Sequence of chain 1.A:
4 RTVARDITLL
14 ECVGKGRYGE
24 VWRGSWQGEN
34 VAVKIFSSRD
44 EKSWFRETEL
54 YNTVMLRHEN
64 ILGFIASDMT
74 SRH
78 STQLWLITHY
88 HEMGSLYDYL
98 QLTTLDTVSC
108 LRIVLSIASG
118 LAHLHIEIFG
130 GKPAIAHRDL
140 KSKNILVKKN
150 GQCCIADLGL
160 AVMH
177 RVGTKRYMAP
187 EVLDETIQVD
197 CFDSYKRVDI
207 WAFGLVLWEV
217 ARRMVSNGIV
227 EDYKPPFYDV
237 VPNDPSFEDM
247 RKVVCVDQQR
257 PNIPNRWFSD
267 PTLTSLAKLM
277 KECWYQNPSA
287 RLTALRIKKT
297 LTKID

A protein and the small-molecule ligand that binds it are described below.
Small molecule (SMILES): COc1cc(-c2cncc(-c3ccc(C4CCN(C)CC4)cc3)c2C)cc(OC)c1OC

Binding-site contacts:
Ligand atom C09 contacts residue LU81 of chain 1.J at 3.5 Å.
Ligand atom C26 contacts residue ARG8 of chain 1.A at 3.8 Å.
Ligand atom C07 contacts residue VAL6 of chain 1.A at 3.3 Å (hydrophobic).
Ligand atom C25 contacts residue GLN80 of chain 2.B at 3.7 Å.
Ligand atom O31 contacts residue ASP71 of chain 2.B at 3.6 Å (salt-bridge).
Ligand atom C17 contacts residue LU81 of chain 1.J at 3.6 Å.
Ligand atom C06 contacts residue VAL6 of chain 1.A at 3.4 Å (hydrophobic).
Ligand atom C32 contacts residue ARG8 of chain 1.A at 3.7 Å.
Ligand atom C29 contacts residue ARG8 of chain 1.A at 3.3 Å.
Ligand atom C27 contacts residue ARG8 of chain 1.A at 3.5 Å.
Ligand atom C19 contacts residue LU81 of chain 1.J at 3.8 Å.
Ligand atom C04 contacts residue TRP29 of chain 1.A at 3.8 Å (hydrophobic).
Ligand atom C07 contacts residue ALA7 of chain 1.A at 3.5 Å (hydrophobic).
Ligand atom C26 contacts residue THR73 of chain 2.B at 3.7 Å.
Ligand atom C24 contacts residue VAL6 of chain 1.A at 3.8 Å (hydrophobic).
Ligand atom C23 contacts residue EDO1 of chain 1.O at 3.8 Å.
Ligand atom C16 contacts residue ARG4 of chain 1.A at 3.6 Å.
Ligand atom C11 contacts residue LU81 of chain 1.J at 3.7 Å.
Ligand atom C05 contacts residue VAL6 of chain 1.A at 3.9 Å (hydrophobic).
Ligand atom C29 contacts residue TRP82 of chain 2.B at 3.6 Å (hydrophobic).
Ligand atom C25 contacts residue THR73 of chain 2.B at 3.1 Å.
Ligand atom C12 contacts residue LU81 of chain 1.J at 3.5 Å.
Ligand atom C30 contacts residue THR73 of chain 2.B at 3.6 Å.
Ligand atom C29 contacts residue ASP71 of chain 2.B at 3.4 Å.
Ligand atom C26 contacts residue VAL6 of chain 1.A at 3.5 Å (hydrophobic).
Ligand atom C13 contacts residue GLN80 of chain 2.B at 3.4 Å.
Ligand atom O28 contacts residue ARG8 of chain 1.A at 2.9 Å (salt-bridge).
Ligand atom O02 contacts residue TRP29 of chain 1.A at 3.7 Å.
Ligand atom O28 contacts residue ASP71 of chain 2.B at 3.3 Å (salt-bridge).
Ligand atom C32 contacts residue ARG8 of chain 2.B at 3.7 Å.
Ligand atom C13 contacts residue LU81 of chain 1.J at 3.3 Å.
Ligand atom C22 contacts residue EDO1 of chain 1.O at 3.2 Å.
Ligand atom C01 contacts residue TRP29 of chain 1.A at 3.6 Å (hydrophobic).
Ligand atom C27 contacts residue THR73 of chain 2.B at 3.5 Å.
Ligand atom N08 contacts residue VAL6 of chain 1.A at 3.6 Å.
Ligand atom C03 contacts residue THR73 of chain 2.B at 3.9 Å.
Ligand atom C07 contacts residue TRP29 of chain 1.A at 3.8 Å (hydrophobic).
Ligand atom C22 contacts residue ARG4 of chain 1.A at 3.7 Å.
Ligand atom C25 contacts residue TRP82 of chain 2.B at 3.5 Å (hydrophobic).
Ligand atom C12 contacts residue GLN80 of chain 2.B at 3.5 Å.

Sequence of chain 2.B:
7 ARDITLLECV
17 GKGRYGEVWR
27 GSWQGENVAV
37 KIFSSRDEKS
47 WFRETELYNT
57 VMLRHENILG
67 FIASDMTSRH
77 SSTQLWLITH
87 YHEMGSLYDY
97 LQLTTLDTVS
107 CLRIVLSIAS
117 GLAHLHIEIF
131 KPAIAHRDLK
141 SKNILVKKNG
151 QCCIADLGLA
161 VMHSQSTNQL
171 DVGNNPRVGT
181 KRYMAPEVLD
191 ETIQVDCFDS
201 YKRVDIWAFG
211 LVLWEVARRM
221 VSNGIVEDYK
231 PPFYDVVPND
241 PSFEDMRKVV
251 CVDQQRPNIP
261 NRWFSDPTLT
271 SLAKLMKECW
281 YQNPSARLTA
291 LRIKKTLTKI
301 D